Sequence of chain 1.A:
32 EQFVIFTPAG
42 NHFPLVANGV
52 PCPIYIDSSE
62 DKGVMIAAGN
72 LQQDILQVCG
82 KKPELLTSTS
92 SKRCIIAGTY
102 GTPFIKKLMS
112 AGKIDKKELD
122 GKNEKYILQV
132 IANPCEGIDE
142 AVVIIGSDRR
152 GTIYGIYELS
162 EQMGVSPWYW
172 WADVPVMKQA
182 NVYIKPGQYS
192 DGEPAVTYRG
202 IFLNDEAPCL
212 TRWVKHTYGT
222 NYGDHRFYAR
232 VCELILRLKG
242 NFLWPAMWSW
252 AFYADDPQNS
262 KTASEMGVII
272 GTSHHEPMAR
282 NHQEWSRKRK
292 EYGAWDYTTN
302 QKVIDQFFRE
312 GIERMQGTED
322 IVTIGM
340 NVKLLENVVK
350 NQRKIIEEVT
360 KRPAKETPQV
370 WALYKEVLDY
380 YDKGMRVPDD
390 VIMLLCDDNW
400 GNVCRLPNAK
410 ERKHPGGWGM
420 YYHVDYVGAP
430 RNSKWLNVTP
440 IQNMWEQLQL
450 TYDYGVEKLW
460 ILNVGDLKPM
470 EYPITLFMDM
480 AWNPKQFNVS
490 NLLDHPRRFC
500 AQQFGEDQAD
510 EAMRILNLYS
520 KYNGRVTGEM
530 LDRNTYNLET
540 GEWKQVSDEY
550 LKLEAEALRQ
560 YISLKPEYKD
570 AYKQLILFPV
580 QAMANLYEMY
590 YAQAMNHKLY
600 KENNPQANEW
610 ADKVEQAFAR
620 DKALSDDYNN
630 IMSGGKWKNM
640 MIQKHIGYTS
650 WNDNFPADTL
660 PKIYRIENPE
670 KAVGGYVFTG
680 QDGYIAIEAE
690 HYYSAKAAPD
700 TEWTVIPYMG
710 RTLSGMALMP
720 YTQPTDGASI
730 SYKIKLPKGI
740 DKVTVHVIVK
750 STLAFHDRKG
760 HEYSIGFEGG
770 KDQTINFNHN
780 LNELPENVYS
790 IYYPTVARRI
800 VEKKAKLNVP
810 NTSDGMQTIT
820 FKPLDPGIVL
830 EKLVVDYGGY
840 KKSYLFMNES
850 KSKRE

Binding-site contacts:
Ligand atom C6 contacts residue ASN462 of chain 1.A at 4.2 Å.
Ligand atom C1 contacts residue ASP206 of chain 1.A at 2.7 Å.
Ligand atom O2 contacts residue TRP249 of chain 1.A at 4.0 Å.
Ligand atom O6A contacts residue TYR420 of chain 1.A at 2.7 Å (h-bond).
Ligand atom C1 contacts residue ASN462 of chain 1.A at 3.9 Å.
Ligand atom O1 contacts residue VAL426 of chain 1.A at 3.0 Å (h-bond).
Ligand atom C3 contacts residue TRP249 of chain 1.A at 3.6 Å (hydrophobic).
Ligand atom C6 contacts residue TYR420 of chain 1.A at 3.3 Å (hydrophobic).
Ligand atom C2 contacts residue VAL426 of chain 1.A at 4.1 Å (hydrophobic).
Ligand atom C3 contacts residue ASP206 of chain 1.A at 4.1 Å.
Ligand atom C6 contacts residue HIS422 of chain 1.A at 3.7 Å.
Ligand atom O3 contacts residue TRP249 of chain 1.A at 2.7 Å (h-bond).
Ligand atom C2 contacts residue TRP249 of chain 1.A at 3.7 Å (hydrophobic).
Ligand atom O5 contacts residue VAL426 of chain 1.A at 4.0 Å.
Ligand atom C1 contacts residue VAL426 of chain 1.A at 4.0 Å (hydrophobic).
Ligand atom O6B contacts residue TYR425 of chain 1.A at 3.9 Å.
Ligand atom O6B contacts residue TYR420 of chain 1.A at 3.2 Å (h-bond).
Ligand atom O1 contacts residue ASN462 of chain 1.A at 4.1 Å.
Ligand atom C2 contacts residue ASP206 of chain 1.A at 2.7 Å.
Ligand atom C5 contacts residue ASN205 of chain 1.A at 4.2 Å.
Ligand atom C3 contacts residue ASN205 of chain 1.A at 3.4 Å.
Ligand atom O3 contacts residue MET248 of chain 1.A at 4.0 Å.
Ligand atom O6A contacts residue HIS275 of chain 1.A at 3.7 Å.
Ligand atom O2 contacts residue VAL426 of chain 1.A at 3.0 Å (h-bond).
Ligand atom O4 contacts residue ASN205 of chain 1.A at 4.0 Å.
Ligand atom O6A contacts residue PHE203 of chain 1.A at 4.0 Å.
Ligand atom O6A contacts residue HIS422 of chain 1.A at 4.0 Å.
Ligand atom O5 contacts residue TYR425 of chain 1.A at 4.0 Å.
Ligand atom O1 contacts residue ASP206 of chain 1.A at 3.0 Å (salt-bridge).
Ligand atom O1 contacts residue ASN205 of chain 1.A at 3.3 Å (h-bond).
Ligand atom O1 contacts residue TYR425 of chain 1.A at 3.2 Å.
Ligand atom O2 contacts residue ASP206 of chain 1.A at 3.4 Å (salt-bridge).
Ligand atom O6B contacts residue ASN205 of chain 1.A at 3.9 Å.
Ligand atom O6B contacts residue HIS422 of chain 1.A at 2.7 Å (h-bond).
Ligand atom O3 contacts residue ASN205 of chain 1.A at 3.0 Å (h-bond).
Ligand atom C6 contacts residue ASN205 of chain 1.A at 4.0 Å.
Ligand atom C1 contacts residue ASN205 of chain 1.A at 2.4 Å.
Ligand atom O6B contacts residue ASN462 of chain 1.A at 3.6 Å.
Ligand atom C4 contacts residue ASN205 of chain 1.A at 3.3 Å.
Ligand atom C2 contacts residue ASN205 of chain 1.A at 2.9 Å.

This protein binds this small molecule.
Small molecule (SMILES): O=C[C@H](O)[C@@H](O)[C@H](O)[C@H](O)C(=O)O